Sequence of chain 1.B:
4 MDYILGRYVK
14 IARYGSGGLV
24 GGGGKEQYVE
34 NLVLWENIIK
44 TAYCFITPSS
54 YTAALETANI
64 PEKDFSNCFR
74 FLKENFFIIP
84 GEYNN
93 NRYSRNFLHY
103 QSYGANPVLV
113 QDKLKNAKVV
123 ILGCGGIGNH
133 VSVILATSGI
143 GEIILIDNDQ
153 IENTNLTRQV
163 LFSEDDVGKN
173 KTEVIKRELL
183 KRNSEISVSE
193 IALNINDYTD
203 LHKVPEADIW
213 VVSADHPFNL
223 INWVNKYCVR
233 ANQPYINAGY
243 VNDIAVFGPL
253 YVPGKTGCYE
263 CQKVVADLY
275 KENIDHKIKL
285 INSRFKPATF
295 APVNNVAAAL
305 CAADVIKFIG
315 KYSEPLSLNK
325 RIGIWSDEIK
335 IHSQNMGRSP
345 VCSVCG

A small-molecule ligand and the protein it binds are described below.
Small molecule (SMILES): CSCC[C@H](N)C(=O)N[C@@H](CCCN=C(N)N)C(=O)N[C@H](C(=O)NCC(=O)N[C@@H](CC(N)=O)C(=O)N[C@@H](C)C(=O)N[C@@H](CC(=O)O)C(N)=O)[C@@H](C)O

Binding-site contacts:
Ligand atom OD2 contacts residue LYS13 of chain 1.A at 3.1 Å (salt-bridge).
Ligand atom O contacts residue VAL267 of chain 1.B at 3.5 Å.
Ligand atom N contacts residue TYR242 of chain 1.B at 2.9 Å (h-bond).
Ligand atom OD1 contacts residue TYR261 of chain 1.B at 2.7 Å (h-bond).
Ligand atom CG contacts residue ILE223 of chain 1.B at 3.3 Å (hydrophobic).
Ligand atom NE contacts residue TYR17 of chain 1.A at 3.5 Å (h-bond).
Ligand atom NH2 contacts residue TYR17 of chain 1.A at 3.5 Å.
Ligand atom ND2 contacts residue ILE223 of chain 1.B at 3.4 Å.
Ligand atom OG1 contacts residue GLY24 of chain 1.A at 2.7 Å (h-bond).
Ligand atom OD1 contacts residue PHE289 of chain 1.B at 3.6 Å.
Ligand atom CB contacts residue TYR242 of chain 1.B at 3.5 Å (hydrophobic).
Ligand atom O contacts residue ARG325 of chain 1.B at 2.7 Å (salt-bridge).
Ligand atom CG contacts residue VAL266 of chain 1.B at 3.5 Å (hydrophobic).
Ligand atom O contacts residue GLY241 of chain 1.B at 3.3 Å.
Ligand atom C contacts residue ASP217 of chain 1.B at 3.6 Å.
Ligand atom O contacts residue LYS13 of chain 1.A at 2.8 Å (salt-bridge).
Ligand atom O contacts residue VAL267 of chain 1.B at 3.0 Å.
Ligand atom CD contacts residue GLU29 of chain 1.A at 3.3 Å.
Ligand atom CA contacts residue ALA268 of chain 1.B at 3.3 Å (hydrophobic).
Ligand atom ND2 contacts residue ASN224 of chain 1.B at 2.8 Å (h-bond).
Ligand atom C contacts residue VAL267 of chain 1.B at 3.4 Å (hydrophobic).
Ligand atom ND2 contacts residue PHE220 of chain 1.B at 2.8 Å (h-bond).
Ligand atom N contacts residue ALA268 of chain 1.B at 2.9 Å (h-bond).
Ligand atom N1 contacts residue ASP217 of chain 1.B at 2.9 Å.
Ligand atom CA contacts residue TYR242 of chain 1.B at 3.6 Å (hydrophobic).
Ligand atom O contacts residue LYS13 of chain 1.A at 3.6 Å (salt-bridge).
Ligand atom O contacts residue ALA268 of chain 1.B at 2.7 Å (h-bond).
Ligand atom CG2 contacts residue LYS13 of chain 1.A at 3.6 Å.
Ligand atom NH1 contacts residue GLU29 of chain 1.A at 2.8 Å (salt-bridge).
Ligand atom N contacts residue GLU29 of chain 1.A at 3.3 Å (salt-bridge).
Ligand atom CE contacts residue GLY327 of chain 1.B at 3.5 Å.
Ligand atom OD2 contacts residue TYR242 of chain 1.B at 3.5 Å (h-bond).
Ligand atom CB contacts residue GLY24 of chain 1.A at 3.4 Å.
Ligand atom OD2 contacts residue PHE289 of chain 1.B at 3.5 Å.
Ligand atom OG1 contacts residue GLU29 of chain 1.A at 2.8 Å (salt-bridge).
Ligand atom OD1 contacts residue ILE223 of chain 1.B at 3.4 Å.
Ligand atom CE contacts residue GLN338 of chain 1.B at 3.5 Å.
Ligand atom N contacts residue GLU29 of chain 1.A at 3.1 Å (salt-bridge).
Ligand atom O contacts residue TYR242 of chain 1.B at 3.2 Å (h-bond).
Ligand atom N contacts residue GLU29 of chain 1.A at 3.2 Å (salt-bridge).

Sequence of chain 1.A:
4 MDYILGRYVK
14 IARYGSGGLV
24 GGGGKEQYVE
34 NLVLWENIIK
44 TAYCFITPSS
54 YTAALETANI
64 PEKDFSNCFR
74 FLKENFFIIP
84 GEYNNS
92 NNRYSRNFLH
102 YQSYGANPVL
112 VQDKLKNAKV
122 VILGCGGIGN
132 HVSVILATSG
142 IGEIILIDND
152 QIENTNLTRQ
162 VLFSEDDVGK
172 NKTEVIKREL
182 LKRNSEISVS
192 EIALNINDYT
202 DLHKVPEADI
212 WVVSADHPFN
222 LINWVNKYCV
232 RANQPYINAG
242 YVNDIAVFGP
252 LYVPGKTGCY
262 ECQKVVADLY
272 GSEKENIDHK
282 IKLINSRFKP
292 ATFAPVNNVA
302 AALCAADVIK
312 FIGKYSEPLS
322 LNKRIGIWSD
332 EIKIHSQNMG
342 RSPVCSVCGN